This protein binds this small molecule.
Small molecule (SMILES): O=C1CCC(=O)N1c1ccc(F)cc1F

Binding-site contacts:
Ligand atom C03 contacts residue GLN192 of chain 1.B at 3.7 Å.
Ligand atom C05 contacts residue GLU166 of chain 1.B at 3.8 Å.
Ligand atom C03 contacts residue MET165 of chain 1.B at 3.7 Å (hydrophobic).
Ligand atom C08 contacts residue ALA191 of chain 1.B at 4.0 Å (hydrophobic).
Ligand atom C09 contacts residue PRO168 of chain 1.B at 3.7 Å (hydrophobic).
Ligand atom F15 contacts residue GLN189 of chain 1.B at 2.7 Å.
Ligand atom C03 contacts residue LEU167 of chain 1.B at 3.7 Å (hydrophobic).
Ligand atom C14 contacts residue THR190 of chain 1.B at 3.8 Å.
Ligand atom C08 contacts residue THR190 of chain 1.B at 3.8 Å.
Ligand atom O01 contacts residue THR190 of chain 1.B at 3.3 Å (h-bond).
Ligand atom C04 contacts residue DMS1 of chain 1.O at 3.6 Å.
Ligand atom C14 contacts residue ALA191 of chain 1.B at 3.6 Å (hydrophobic).
Ligand atom F15 contacts residue ALA191 of chain 1.B at 3.2 Å.
Ligand atom C02 contacts residue LEU167 of chain 1.B at 4.0 Å (hydrophobic).
Ligand atom O06 contacts residue DMS1 of chain 1.O at 3.5 Å (h-bond).
Ligand atom N07 contacts residue GLU166 of chain 1.B at 3.6 Å.
Ligand atom C13 contacts residue ALA191 of chain 1.B at 4.2 Å (hydrophobic).
Ligand atom C04 contacts residue ARG188 of chain 1.B at 4.0 Å.
Ligand atom O06 contacts residue GLN189 of chain 1.B at 3.8 Å.
Ligand atom N07 contacts residue ALA191 of chain 1.B at 4.2 Å.
Ligand atom O01 contacts residue LEU167 of chain 1.B at 3.6 Å.
Ligand atom C10 contacts residue PRO168 of chain 1.B at 3.8 Å (hydrophobic).
Ligand atom C14 contacts residue GLN189 of chain 1.B at 3.9 Å.
Ligand atom C02 contacts residue THR190 of chain 1.B at 3.0 Å.
Ligand atom C09 contacts residue GLU166 of chain 1.B at 4.0 Å.
Ligand atom C05 contacts residue THR190 of chain 1.B at 3.6 Å.
Ligand atom C02 contacts residue GLU166 of chain 1.B at 3.4 Å.
Ligand atom O01 contacts residue PRO168 of chain 1.B at 3.2 Å.
Ligand atom C03 contacts residue THR190 of chain 1.B at 3.4 Å.
Ligand atom C02 contacts residue GLN192 of chain 1.B at 3.9 Å.
Ligand atom C04 contacts residue GLU166 of chain 1.B at 3.6 Å.
Ligand atom C04 contacts residue MET165 of chain 1.B at 3.6 Å (hydrophobic).
Ligand atom O01 contacts residue GLU166 of chain 1.B at 3.8 Å.
Ligand atom C02 contacts residue ALA191 of chain 1.B at 4.1 Å (hydrophobic).
Ligand atom O01 contacts residue ALA191 of chain 1.B at 3.6 Å.
Ligand atom N07 contacts residue THR190 of chain 1.B at 3.2 Å (h-bond).
Ligand atom C04 contacts residue THR190 of chain 1.B at 3.9 Å.
Ligand atom O01 contacts residue GLN192 of chain 1.B at 3.0 Å (h-bond).
Ligand atom C03 contacts residue GLU166 of chain 1.B at 3.5 Å.
Ligand atom F15 contacts residue THR190 of chain 1.B at 3.0 Å.

Sequence of chain 1.B:
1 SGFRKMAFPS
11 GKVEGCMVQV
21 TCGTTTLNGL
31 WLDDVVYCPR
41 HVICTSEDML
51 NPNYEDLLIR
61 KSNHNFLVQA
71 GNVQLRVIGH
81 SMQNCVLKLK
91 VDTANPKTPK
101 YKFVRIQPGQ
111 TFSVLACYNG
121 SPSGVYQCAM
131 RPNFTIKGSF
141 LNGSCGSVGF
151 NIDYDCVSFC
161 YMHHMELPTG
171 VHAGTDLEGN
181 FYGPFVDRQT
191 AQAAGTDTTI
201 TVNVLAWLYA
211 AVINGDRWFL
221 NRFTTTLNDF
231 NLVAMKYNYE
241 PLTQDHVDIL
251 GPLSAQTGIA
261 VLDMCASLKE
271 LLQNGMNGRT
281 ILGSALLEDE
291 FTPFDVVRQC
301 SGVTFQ